This protein binds this small molecule.
Small molecule (SMILES): OCCCO

Binding-site contacts:
Ligand atom C1 contacts residue TRP111 of chain 1.C at 3.8 Å (hydrophobic).
Ligand atom C3 contacts residue ALA19 of chain 1.C at 4.2 Å (hydrophobic).
Ligand atom C1 contacts residue LYS17 of chain 1.C at 3.6 Å.
Ligand atom O1 contacts residue LYS17 of chain 1.C at 4.3 Å.
Ligand atom C3 contacts residue LYS17 of chain 1.C at 3.9 Å.
Ligand atom O3 contacts residue LYS17 of chain 1.C at 3.3 Å.
Ligand atom C2 contacts residue LYS17 of chain 1.C at 4.3 Å.
Ligand atom C3 contacts residue VAL18 of chain 1.C at 3.2 Å (hydrophobic).
Ligand atom O3 contacts residue VAL18 of chain 1.C at 4.0 Å.
Ligand atom O1 contacts residue GLU118 of chain 1.C at 4.0 Å.
Ligand atom O1 contacts residue TRP111 of chain 1.C at 4.2 Å.

Sequence of chain 1.C:
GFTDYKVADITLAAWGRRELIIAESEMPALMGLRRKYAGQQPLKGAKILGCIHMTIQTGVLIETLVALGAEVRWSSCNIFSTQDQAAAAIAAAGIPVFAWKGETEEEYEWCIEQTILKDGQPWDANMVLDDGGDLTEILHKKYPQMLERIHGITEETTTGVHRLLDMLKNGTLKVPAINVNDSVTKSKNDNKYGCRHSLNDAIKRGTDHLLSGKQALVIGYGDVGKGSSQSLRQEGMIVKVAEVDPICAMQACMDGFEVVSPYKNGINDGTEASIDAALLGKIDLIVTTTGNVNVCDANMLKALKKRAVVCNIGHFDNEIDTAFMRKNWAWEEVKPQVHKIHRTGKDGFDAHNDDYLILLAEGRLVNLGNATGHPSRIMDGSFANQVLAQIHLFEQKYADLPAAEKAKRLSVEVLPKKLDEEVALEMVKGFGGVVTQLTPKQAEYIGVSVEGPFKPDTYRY